Sequence of chain 1.F:
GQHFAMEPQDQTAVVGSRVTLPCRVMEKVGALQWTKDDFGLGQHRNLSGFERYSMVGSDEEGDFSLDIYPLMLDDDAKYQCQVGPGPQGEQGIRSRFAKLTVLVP

Binding-site contacts:
Ligand atom C8 contacts residue ASN49 of chain 1.F at 4.3 Å.
Ligand atom C2 contacts residue ASN49 of chain 1.F at 2.5 Å.
Ligand atom O7 contacts residue ASN49 of chain 1.F at 3.4 Å (h-bond).
Ligand atom C5 contacts residue ASN49 of chain 1.F at 3.6 Å.
Ligand atom C1 contacts residue ASN49 of chain 1.F at 1.4 Å.
Ligand atom C7 contacts residue ASN49 of chain 1.F at 3.4 Å.
Ligand atom C1 contacts residue SER51 of chain 1.F at 4.2 Å.
Ligand atom C3 contacts residue ASN49 of chain 1.F at 3.9 Å.
Ligand atom C5 contacts residue SER51 of chain 1.F at 3.8 Å.
Ligand atom N2 contacts residue ASN49 of chain 1.F at 3.0 Å (h-bond).
Ligand atom C4 contacts residue ASN49 of chain 1.F at 4.2 Å.
Ligand atom O5 contacts residue ASN49 of chain 1.F at 2.4 Å (h-bond).
Ligand atom O5 contacts residue SER51 of chain 1.F at 3.6 Å (h-bond).
Ligand atom C6 contacts residue SER51 of chain 1.F at 3.7 Å.

A small-molecule ligand and the protein it binds are described below.
Small molecule (SMILES): CC(=O)N[C@@H]1[C@@H](O)[C@H](O)[C@@H](CO)O[C@H]1O